The protein below binds the small molecule below.
Small molecule (SMILES): CO[C@H]1[C@H](O)[C@@H](O)[C@@H](O)O[C@@H]1C(=O)O

Sequence of chain 1.A:
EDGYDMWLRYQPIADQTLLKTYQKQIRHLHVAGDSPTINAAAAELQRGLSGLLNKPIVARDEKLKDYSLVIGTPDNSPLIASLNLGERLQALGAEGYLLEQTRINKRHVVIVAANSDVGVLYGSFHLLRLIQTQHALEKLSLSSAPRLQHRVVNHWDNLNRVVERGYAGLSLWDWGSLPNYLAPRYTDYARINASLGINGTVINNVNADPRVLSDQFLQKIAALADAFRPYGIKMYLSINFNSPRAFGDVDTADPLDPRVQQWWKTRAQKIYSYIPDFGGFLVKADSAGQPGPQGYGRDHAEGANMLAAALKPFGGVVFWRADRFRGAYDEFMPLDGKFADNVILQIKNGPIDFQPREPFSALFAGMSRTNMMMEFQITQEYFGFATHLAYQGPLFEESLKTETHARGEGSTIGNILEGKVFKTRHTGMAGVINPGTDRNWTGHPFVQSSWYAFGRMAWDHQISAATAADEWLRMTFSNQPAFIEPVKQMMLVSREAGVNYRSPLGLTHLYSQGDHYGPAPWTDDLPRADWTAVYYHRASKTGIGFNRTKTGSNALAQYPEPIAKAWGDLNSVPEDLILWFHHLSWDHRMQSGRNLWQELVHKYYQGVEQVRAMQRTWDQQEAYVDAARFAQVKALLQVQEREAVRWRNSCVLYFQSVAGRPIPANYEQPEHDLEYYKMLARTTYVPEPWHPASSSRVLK

Binding-site contacts:
Ligand atom C1 contacts residue ASP361 of chain 1.A at 3.4 Å.
Ligand atom C7 contacts residue LYS284 of chain 1.A at 4.1 Å.
Ligand atom O4 contacts residue ASN207 of chain 1.A at 3.3 Å (h-bond).
Ligand atom C4 contacts residue LYS284 of chain 1.A at 4.0 Å.
Ligand atom C7 contacts residue ASN207 of chain 1.A at 3.5 Å.
Ligand atom O5 contacts residue ASP361 of chain 1.A at 3.8 Å.
Ligand atom O3 contacts residue ARG165 of chain 1.A at 2.9 Å (salt-bridge).
Ligand atom C3 contacts residue GLU164 of chain 1.A at 3.5 Å.
Ligand atom C4 contacts residue GLU164 of chain 1.A at 3.9 Å.
Ligand atom O6B contacts residue LYS356 of chain 1.A at 2.8 Å (salt-bridge).
Ligand atom C6 contacts residue TRP156 of chain 1.A at 4.1 Å (hydrophobic).
Ligand atom C7 contacts residue VAL206 of chain 1.A at 3.6 Å (hydrophobic).
Ligand atom O5 contacts residue LYS356 of chain 1.A at 3.5 Å (salt-bridge).
Ligand atom C6 contacts residue LYS284 of chain 1.A at 3.6 Å.
Ligand atom O6B contacts residue ARG321 of chain 1.A at 2.8 Å (salt-bridge).
Ligand atom O4 contacts residue GLU164 of chain 1.A at 3.3 Å (salt-bridge).
Ligand atom C2 contacts residue GLU389 of chain 1.A at 3.5 Å.
Ligand atom C7 contacts residue TRP156 of chain 1.A at 3.5 Å (hydrophobic).
Ligand atom C7 contacts residue GLU164 of chain 1.A at 3.5 Å.
Ligand atom C5 contacts residue LYS356 of chain 1.A at 4.3 Å.
Ligand atom O6A contacts residue VAL206 of chain 1.A at 3.8 Å.
Ligand atom C6 contacts residue LYS356 of chain 1.A at 3.8 Å.
Ligand atom O6A contacts residue ARG321 of chain 1.A at 2.8 Å (salt-bridge).
Ligand atom O2 contacts residue GLU389 of chain 1.A at 3.8 Å.
Ligand atom O3 contacts residue GLU164 of chain 1.A at 2.7 Å (salt-bridge).
Ligand atom C3 contacts residue ARG165 of chain 1.A at 4.0 Å.
Ligand atom C2 contacts residue ASP361 of chain 1.A at 4.2 Å.
Ligand atom O1 contacts residue ASP361 of chain 1.A at 4.1 Å.
Ligand atom C7 contacts residue ASN205 of chain 1.A at 4.0 Å.
Ligand atom C2 contacts residue ARG165 of chain 1.A at 3.8 Å.
Ligand atom O6B contacts residue TRP156 of chain 1.A at 3.6 Å.
Ligand atom C5 contacts residue LYS284 of chain 1.A at 3.6 Å.
Ligand atom O3 contacts residue GLU389 of chain 1.A at 4.4 Å.
Ligand atom C4 contacts residue TRP156 of chain 1.A at 3.9 Å (hydrophobic).
Ligand atom O4 contacts residue LYS284 of chain 1.A at 3.3 Å (salt-bridge).
Ligand atom O2 contacts residue HIS524 of chain 1.A at 3.9 Å.
Ligand atom O2 contacts residue ARG165 of chain 1.A at 2.9 Å (salt-bridge).
Ligand atom O4 contacts residue VAL206 of chain 1.A at 4.4 Å.
Ligand atom O6A contacts residue LYS284 of chain 1.A at 2.8 Å (salt-bridge).
Ligand atom C6 contacts residue ARG321 of chain 1.A at 3.5 Å.